Binding-site contacts:
Ligand atom OD2 contacts residue ALA139 of chain 1.D at 3.7 Å.
Ligand atom OXT contacts residue ALA80 of chain 1.D at 3.3 Å.
Ligand atom O contacts residue GLN82 of chain 1.D at 3.9 Å.
Ligand atom O contacts residue GLY113 of chain 1.D at 3.2 Å.
Ligand atom CB contacts residue TYR48 of chain 1.D at 4.1 Å (hydrophobic).
Ligand atom OD1 contacts residue THR34 of chain 1.D at 3.1 Å (h-bond).
Ligand atom CG contacts residue ALA139 of chain 1.D at 3.8 Å (hydrophobic).
Ligand atom OXT contacts residue GLY33 of chain 1.D at 3.4 Å.
Ligand atom O contacts residue SER81 of chain 1.D at 2.6 Å (h-bond).
Ligand atom OD1 contacts residue MET140 of chain 1.D at 4.0 Å.
Ligand atom C contacts residue SER81 of chain 1.D at 3.5 Å.
Ligand atom CA contacts residue THR34 of chain 1.D at 3.2 Å.
Ligand atom CB contacts residue THR34 of chain 1.D at 3.0 Å.
Ligand atom OXT contacts residue THR34 of chain 1.D at 3.9 Å.
Ligand atom OXT contacts residue ILE50 of chain 1.D at 3.8 Å.
Ligand atom CA contacts residue ILE50 of chain 1.D at 4.2 Å (hydrophobic).
Ligand atom CG contacts residue THR114 of chain 1.D at 2.9 Å.
Ligand atom CG contacts residue THR34 of chain 1.D at 2.7 Å.
Ligand atom N contacts residue GLN273 of chain 1.B at 4.1 Å.
Ligand atom C contacts residue GLN82 of chain 1.D at 3.6 Å.
Ligand atom CA contacts residue ASP115 of chain 1.D at 3.6 Å.
Ligand atom N contacts residue GLN82 of chain 1.D at 3.0 Å (h-bond).
Ligand atom OD2 contacts residue THR34 of chain 1.D at 3.0 Å (h-bond).
Ligand atom OXT contacts residue GLN82 of chain 1.D at 3.8 Å.
Ligand atom OD2 contacts residue GLY33 of chain 1.D at 4.0 Å.
Ligand atom CB contacts residue THR114 of chain 1.D at 3.5 Å.
Ligand atom OXT contacts residue GLY113 of chain 1.D at 3.2 Å.
Ligand atom OD1 contacts residue THR114 of chain 1.D at 2.6 Å (h-bond).
Ligand atom CB contacts residue ASP115 of chain 1.D at 3.6 Å.
Ligand atom C contacts residue GLY113 of chain 1.D at 3.5 Å.
Ligand atom C contacts residue ASP115 of chain 1.D at 3.8 Å.
Ligand atom OD2 contacts residue THR114 of chain 1.D at 2.9 Å (h-bond).
Ligand atom C contacts residue THR114 of chain 1.D at 3.9 Å.
Ligand atom O contacts residue ASP115 of chain 1.D at 3.0 Å (salt-bridge).
Ligand atom OXT contacts residue SER81 of chain 1.D at 2.8 Å (h-bond).
Ligand atom OD1 contacts residue ALA139 of chain 1.D at 3.1 Å (h-bond).
Ligand atom O contacts residue THR114 of chain 1.D at 3.3 Å (h-bond).
Ligand atom CA contacts residue GLN82 of chain 1.D at 3.9 Å.
Ligand atom OD2 contacts residue GLY113 of chain 1.D at 3.2 Å.
Ligand atom N contacts residue ASP115 of chain 1.D at 2.8 Å (salt-bridge).

The small molecule below binds the protein below.
Small molecule (SMILES): N[C@@H](CC(=O)O)C(=O)O

Sequence of chain 1.B:
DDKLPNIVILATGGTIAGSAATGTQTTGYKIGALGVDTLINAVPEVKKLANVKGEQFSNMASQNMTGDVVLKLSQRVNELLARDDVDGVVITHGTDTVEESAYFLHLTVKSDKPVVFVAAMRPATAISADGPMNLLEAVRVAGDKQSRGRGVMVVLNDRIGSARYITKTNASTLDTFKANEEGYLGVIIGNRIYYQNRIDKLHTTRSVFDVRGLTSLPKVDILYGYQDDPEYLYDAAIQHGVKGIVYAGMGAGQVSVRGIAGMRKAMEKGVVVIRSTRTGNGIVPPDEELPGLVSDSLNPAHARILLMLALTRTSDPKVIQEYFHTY

Sequence of chain 1.D:
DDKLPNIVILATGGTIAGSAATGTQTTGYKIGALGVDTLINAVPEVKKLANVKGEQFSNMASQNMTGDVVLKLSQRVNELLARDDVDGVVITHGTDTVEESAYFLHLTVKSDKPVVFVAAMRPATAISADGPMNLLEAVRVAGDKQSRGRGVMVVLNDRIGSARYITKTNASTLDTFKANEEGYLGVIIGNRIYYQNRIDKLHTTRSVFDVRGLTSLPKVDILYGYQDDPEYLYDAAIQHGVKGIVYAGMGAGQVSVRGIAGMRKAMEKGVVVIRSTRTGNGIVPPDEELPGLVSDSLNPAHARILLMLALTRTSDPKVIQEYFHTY